Sequence of chain 1.C:
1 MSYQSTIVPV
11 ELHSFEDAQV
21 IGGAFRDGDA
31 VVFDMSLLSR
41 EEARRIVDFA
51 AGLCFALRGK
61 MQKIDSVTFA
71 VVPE

Binding-site contacts:
Ligand atom CE2 contacts residue PHE15 of chain 1.D at 3.6 Å (hydrophobic).
Ligand atom CG2 contacts residue LYS63 of chain 1.C at 4.0 Å.
Ligand atom CZ contacts residue PHE15 of chain 1.D at 3.7 Å (hydrophobic).
Ligand atom O contacts residue ARG44 of chain 1.C at 4.1 Å.
Ligand atom O contacts residue LYS63 of chain 1.C at 2.8 Å (salt-bridge).
Ligand atom N contacts residue GLU16 of chain 1.D at 3.8 Å.
Ligand atom O contacts residue PHE55 of chain 1.C at 4.0 Å.
Ligand atom OG contacts residue GLU16 of chain 1.D at 2.7 Å (salt-bridge).
Ligand atom CG contacts residue ALA51 of chain 1.C at 3.7 Å (hydrophobic).
Ligand atom CD2 contacts residue ALA43 of chain 1.C at 3.7 Å (hydrophobic).
Ligand atom CG contacts residue VAL47 of chain 1.C at 4.0 Å (hydrophobic).
Ligand atom CD1 contacts residue PHE55 of chain 1.C at 4.0 Å (hydrophobic).
Ligand atom CD2 contacts residue PHE55 of chain 1.C at 3.8 Å (hydrophobic).
Ligand atom CG contacts residue ARG40 of chain 1.C at 4.1 Å.
Ligand atom CD1 contacts residue ALA51 of chain 1.C at 3.9 Å (hydrophobic).
Ligand atom CD2 contacts residue GLU16 of chain 1.D at 3.6 Å.
Ligand atom CG2 contacts residue MET61 of chain 1.C at 3.8 Å (hydrophobic).
Ligand atom CZ contacts residue PHE49 of chain 1.D at 3.8 Å (hydrophobic).
Ligand atom N contacts residue PHE69 of chain 1.C at 4.0 Å.
Ligand atom CG2 contacts residue PHE69 of chain 1.C at 4.0 Å (hydrophobic).
Ligand atom CD contacts residue ALA51 of chain 1.C at 4.0 Å (hydrophobic).
Ligand atom CG contacts residue LYS63 of chain 1.C at 3.8 Å.
Ligand atom CD1 contacts residue MET61 of chain 1.C at 3.9 Å (hydrophobic).
Ligand atom O contacts residue VAL47 of chain 1.C at 3.7 Å.
Ligand atom CZ contacts residue ALA18 of chain 1.D at 3.9 Å (hydrophobic).
Ligand atom OD2 contacts residue LYS63 of chain 1.C at 4.0 Å.
Ligand atom OD1 contacts residue ARG40 of chain 1.C at 3.2 Å (salt-bridge).
Ligand atom O contacts residue PHE69 of chain 1.C at 3.6 Å.
Ligand atom CD2 contacts residue MET35 of chain 1.C at 3.7 Å (hydrophobic).
Ligand atom CG contacts residue GLN19 of chain 1.D at 4.0 Å.
Ligand atom CE1 contacts residue PHE49 of chain 1.D at 3.6 Å (hydrophobic).
Ligand atom CB contacts residue GLU16 of chain 1.D at 3.8 Å.
Ligand atom CD1 contacts residue ARG40 of chain 1.C at 3.6 Å.
Ligand atom CD2 contacts residue VAL47 of chain 1.C at 3.7 Å (hydrophobic).
Ligand atom CB contacts residue GLN19 of chain 1.D at 3.4 Å.
Ligand atom C contacts residue LYS63 of chain 1.C at 3.8 Å.
Ligand atom CD1 contacts residue GLN19 of chain 1.D at 4.0 Å.
Ligand atom OD1 contacts residue LYS63 of chain 1.C at 3.7 Å.
Ligand atom CB contacts residue GLU16 of chain 1.D at 4.0 Å.
Ligand atom CD1 contacts residue ARG44 of chain 1.C at 3.7 Å.

Sequence of chain 1.D:
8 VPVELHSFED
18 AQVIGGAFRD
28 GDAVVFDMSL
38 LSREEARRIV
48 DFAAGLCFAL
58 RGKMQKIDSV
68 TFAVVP

A protein and the small-molecule ligand that binds it are described below.
Small molecule (SMILES): CC(C)C[C@@H](C=O)NC(=O)[C@H](Cc1ccccc1)NC(=O)[C@H](CO)NC(=O)[C@@H]1CCCN1C(=O)[C@@H](NC(=O)[C@H](CC(=O)O)NC(=O)[C@H](CC(C)C)NC(=O)[C@@H](N)CC(=O)O)C(C)C